Binding-site contacts:
Ligand atom C5 contacts residue SER130 of chain 1.A at 3.5 Å.
Ligand atom O7 contacts residue HIS187 of chain 1.A at 2.9 Å (h-bond).
Ligand atom O7 contacts residue SER334 of chain 1.A at 4.0 Å.
Ligand atom C2 contacts residue SER334 of chain 1.A at 4.2 Å.
Ligand atom O7 contacts residue ILE332 of chain 1.A at 4.5 Å.
Ligand atom N2 contacts residue HIS187 of chain 1.A at 4.4 Å.
Ligand atom O3 contacts residue SER334 of chain 1.A at 2.6 Å (h-bond).
Ligand atom C5 contacts residue SER334 of chain 1.A at 4.4 Å.
Ligand atom C6 contacts residue SER334 of chain 1.A at 3.7 Å.
Ligand atom N2 contacts residue SER334 of chain 1.A at 3.7 Å.
Ligand atom C7 contacts residue HIS187 of chain 1.A at 3.4 Å.
Ligand atom C8 contacts residue ARG333 of chain 1.A at 4.3 Å.
Ligand atom C5 contacts residue ASN128 of chain 1.A at 3.6 Å.
Ligand atom N2 contacts residue ASN128 of chain 1.A at 3.0 Å (h-bond).
Ligand atom O6 contacts residue SER334 of chain 1.A at 3.8 Å.
Ligand atom C7 contacts residue ASN128 of chain 1.A at 3.6 Å.
Ligand atom C1 contacts residue ASN128 of chain 1.A at 1.4 Å.
Ligand atom C2 contacts residue ASN128 of chain 1.A at 2.5 Å.
Ligand atom O6 contacts residue GLN134 of chain 1.A at 3.1 Å (h-bond).
Ligand atom C6 contacts residue GLN134 of chain 1.A at 3.9 Å.
Ligand atom C8 contacts residue ILE332 of chain 1.A at 3.7 Å (hydrophobic).
Ligand atom C8 contacts residue SER334 of chain 1.A at 4.0 Å.
Ligand atom C1 contacts residue SER130 of chain 1.A at 4.1 Å.
Ligand atom O5 contacts residue SER130 of chain 1.A at 3.6 Å.
Ligand atom C8 contacts residue ALA189 of chain 1.A at 3.7 Å (hydrophobic).
Ligand atom C3 contacts residue SER334 of chain 1.A at 3.7 Å.
Ligand atom O5 contacts residue ASN128 of chain 1.A at 2.2 Å (h-bond).
Ligand atom O7 contacts residue ARG333 of chain 1.A at 4.1 Å.
Ligand atom C7 contacts residue SER334 of chain 1.A at 3.8 Å.
Ligand atom C8 contacts residue GLU188 of chain 1.A at 4.2 Å.
Ligand atom C3 contacts residue ASN128 of chain 1.A at 3.8 Å.
Ligand atom O5 contacts residue SER334 of chain 1.A at 4.0 Å.
Ligand atom C6 contacts residue SER130 of chain 1.A at 3.6 Å.
Ligand atom O7 contacts residue ASN128 of chain 1.A at 3.7 Å.
Ligand atom C8 contacts residue HIS187 of chain 1.A at 3.7 Å.
Ligand atom O7 contacts residue TYR337 of chain 1.A at 3.5 Å (h-bond).
Ligand atom C4 contacts residue ASN128 of chain 1.A at 4.2 Å.

This small molecule binds to this protein.
Small molecule (SMILES): CC(=O)N[C@H]1[C@H](O[C@H]2[C@H](O)[C@@H](NC(C)=O)CO[C@@H]2CO)O[C@H](CO)[C@@H](O)[C@@H]1O

Sequence of chain 1.A:
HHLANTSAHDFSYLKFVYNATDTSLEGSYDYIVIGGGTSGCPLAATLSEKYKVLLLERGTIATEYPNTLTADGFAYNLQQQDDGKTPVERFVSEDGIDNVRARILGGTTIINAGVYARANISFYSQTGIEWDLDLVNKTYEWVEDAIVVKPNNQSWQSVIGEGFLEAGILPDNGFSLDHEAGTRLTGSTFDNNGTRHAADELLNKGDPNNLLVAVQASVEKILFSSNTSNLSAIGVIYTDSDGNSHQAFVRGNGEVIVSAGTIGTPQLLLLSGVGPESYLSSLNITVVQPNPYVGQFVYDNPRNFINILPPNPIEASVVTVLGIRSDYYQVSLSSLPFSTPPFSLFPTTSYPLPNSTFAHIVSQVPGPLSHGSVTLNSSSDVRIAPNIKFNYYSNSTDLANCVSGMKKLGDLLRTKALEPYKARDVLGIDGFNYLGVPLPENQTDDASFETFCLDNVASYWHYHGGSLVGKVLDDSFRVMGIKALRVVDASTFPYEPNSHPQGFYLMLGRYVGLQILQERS